Binding-site contacts:
Ligand atom C5 contacts residue TYR297 of chain 3.A at 3.6 Å (hydrophobic).
Ligand atom O14 contacts residue TYR457 of chain 3.A at 3.2 Å (h-bond).
Ligand atom C24 contacts residue CSO303 of chain 3.A at 3.6 Å.
Ligand atom C15 contacts residue HIS293 of chain 3.A at 3.8 Å.
Ligand atom C9 contacts residue PHE171 of chain 3.A at 3.6 Å (hydrophobic).
Ligand atom O17 contacts residue CYS302 of chain 3.A at 3.4 Å.
Ligand atom C23 contacts residue PHE466 of chain 3.A at 3.4 Å (hydrophobic).
Ligand atom C22 contacts residue TRP178 of chain 3.A at 3.6 Å (hydrophobic).
Ligand atom O7 contacts residue ILE304 of chain 3.A at 3.6 Å.
Ligand atom C8 contacts residue ILE304 of chain 3.A at 3.9 Å (hydrophobic).
Ligand atom O11 contacts residue TYR297 of chain 3.A at 3.2 Å.
Ligand atom C21 contacts residue VAL460 of chain 3.A at 3.5 Å (hydrophobic).
Ligand atom C15 contacts residue TYR457 of chain 3.A at 3.7 Å (hydrophobic).
Ligand atom C21 contacts residue TRP178 of chain 3.A at 3.6 Å (hydrophobic).
Ligand atom O13 contacts residue GLY294 of chain 3.A at 3.4 Å (h-bond).
Ligand atom O17 contacts residue PHE171 of chain 3.A at 3.9 Å.
Ligand atom C8 contacts residue CYS302 of chain 3.A at 3.6 Å (hydrophobic).
Ligand atom S12 contacts residue HIS293 of chain 3.A at 3.8 Å.
Ligand atom C22 contacts residue PHE466 of chain 3.A at 3.9 Å (hydrophobic).
Ligand atom O7 contacts residue CYS302 of chain 3.A at 3.1 Å (h-bond).
Ligand atom C21 contacts residue MET175 of chain 3.A at 3.4 Å (hydrophobic).
Ligand atom O11 contacts residue HIS293 of chain 3.A at 3.9 Å.
Ligand atom C23 contacts residue VAL460 of chain 3.A at 3.9 Å (hydrophobic).
Ligand atom O17 contacts residue ILE304 of chain 3.A at 3.6 Å.
Ligand atom C2 contacts residue TYR297 of chain 3.A at 3.8 Å (hydrophobic).
Ligand atom C2 contacts residue CYS302 of chain 3.A at 3.8 Å (hydrophobic).
Ligand atom C4 contacts residue TYR297 of chain 3.A at 3.7 Å (hydrophobic).
Ligand atom C20 contacts residue MET175 of chain 3.A at 3.4 Å (hydrophobic).
Ligand atom O14 contacts residue GLY458 of chain 3.A at 3.6 Å.
Ligand atom C15 contacts residue GLY294 of chain 3.A at 3.4 Å.
Ligand atom C8 contacts residue PHE171 of chain 3.A at 3.8 Å (hydrophobic).
Ligand atom C8 contacts residue CSO303 of chain 3.A at 3.5 Å.
Ligand atom O13 contacts residue HIS293 of chain 3.A at 3.0 Å.
Ligand atom O17 contacts residue CSO303 of chain 3.A at 2.3 Å (h-bond).
Ligand atom C1 contacts residue TYR297 of chain 3.A at 3.5 Å (hydrophobic).
Ligand atom C15 contacts residue GLY458 of chain 3.A at 3.3 Å.
Ligand atom C22 contacts residue VAL460 of chain 3.A at 3.5 Å (hydrophobic).
Ligand atom C10 contacts residue PHE171 of chain 3.A at 3.9 Å (hydrophobic).
Ligand atom C18 contacts residue PHE171 of chain 3.A at 3.7 Å (hydrophobic).
Ligand atom C6 contacts residue TYR297 of chain 3.A at 3.4 Å (hydrophobic).

A small-molecule ligand and the protein it binds are described below.
Small molecule (SMILES): Cc1c(Cc2ccccc2)c(=O)oc2cc(OS(C)(=O)=O)ccc12

Sequence of chain 3.A:
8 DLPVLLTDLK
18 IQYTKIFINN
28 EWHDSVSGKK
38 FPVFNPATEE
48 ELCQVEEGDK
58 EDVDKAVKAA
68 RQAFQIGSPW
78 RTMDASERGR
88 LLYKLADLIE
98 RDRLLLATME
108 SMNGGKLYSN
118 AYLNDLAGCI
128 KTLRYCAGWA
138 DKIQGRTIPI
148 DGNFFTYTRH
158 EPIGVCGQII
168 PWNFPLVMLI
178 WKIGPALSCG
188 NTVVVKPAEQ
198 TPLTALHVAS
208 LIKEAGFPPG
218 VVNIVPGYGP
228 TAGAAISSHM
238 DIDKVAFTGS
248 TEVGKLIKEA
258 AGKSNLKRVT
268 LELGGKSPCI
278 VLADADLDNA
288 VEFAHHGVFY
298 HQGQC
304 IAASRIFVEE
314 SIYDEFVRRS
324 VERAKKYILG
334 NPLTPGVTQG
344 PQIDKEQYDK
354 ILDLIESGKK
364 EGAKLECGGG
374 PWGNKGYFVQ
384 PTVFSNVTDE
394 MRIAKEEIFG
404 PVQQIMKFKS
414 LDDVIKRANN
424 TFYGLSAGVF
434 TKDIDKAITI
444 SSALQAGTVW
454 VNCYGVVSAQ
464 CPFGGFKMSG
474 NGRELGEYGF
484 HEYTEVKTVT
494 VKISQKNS